Sequence of chain 1.D:
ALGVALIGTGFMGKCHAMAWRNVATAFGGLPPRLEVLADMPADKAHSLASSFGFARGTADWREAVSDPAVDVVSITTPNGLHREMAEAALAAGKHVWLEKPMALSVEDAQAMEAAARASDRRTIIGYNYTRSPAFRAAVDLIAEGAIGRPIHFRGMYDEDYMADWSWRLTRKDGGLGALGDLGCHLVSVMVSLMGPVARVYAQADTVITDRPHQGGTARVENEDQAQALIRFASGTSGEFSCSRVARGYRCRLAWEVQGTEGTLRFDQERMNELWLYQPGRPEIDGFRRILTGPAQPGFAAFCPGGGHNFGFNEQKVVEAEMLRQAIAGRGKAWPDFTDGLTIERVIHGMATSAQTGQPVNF

Sequence of chain 1.C:
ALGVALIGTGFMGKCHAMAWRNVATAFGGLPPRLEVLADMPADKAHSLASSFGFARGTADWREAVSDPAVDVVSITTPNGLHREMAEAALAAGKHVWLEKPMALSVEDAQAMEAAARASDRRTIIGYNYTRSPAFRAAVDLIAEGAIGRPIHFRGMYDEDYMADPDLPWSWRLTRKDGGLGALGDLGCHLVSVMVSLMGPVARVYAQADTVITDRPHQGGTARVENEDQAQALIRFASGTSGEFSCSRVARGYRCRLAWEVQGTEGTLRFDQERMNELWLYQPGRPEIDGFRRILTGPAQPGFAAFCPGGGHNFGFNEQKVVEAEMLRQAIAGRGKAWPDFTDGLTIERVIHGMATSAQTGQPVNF

Binding-site contacts:
Ligand atom C6 contacts residue GLU165 of chain 1.D at 3.6 Å.
Ligand atom C2 contacts residue ASP191 of chain 1.D at 4.0 Å.
Ligand atom C4 contacts residue NAD1 of chain 1.J at 3.8 Å.
Ligand atom O2 contacts residue HIS195 of chain 1.D at 2.9 Å (h-bond).
Ligand atom O1 contacts residue TYR163 of chain 1.D at 3.5 Å (h-bond).
Ligand atom C1 contacts residue NAD1 of chain 1.J at 3.7 Å.
Ligand atom O6 contacts residue TYR163 of chain 1.D at 3.0 Å (h-bond).
Ligand atom C2 contacts residue LYS106 of chain 1.D at 3.5 Å.
Ligand atom C1 contacts residue TYR135 of chain 1.D at 3.7 Å (hydrophobic).
Ligand atom C5 contacts residue GLU165 of chain 1.D at 3.3 Å.
Ligand atom C6 contacts residue HIS318 of chain 1.C at 3.4 Å.
Ligand atom C4 contacts residue ASP191 of chain 1.D at 3.6 Å.
Ligand atom O1 contacts residue HIS318 of chain 1.C at 3.9 Å.
Ligand atom O1 contacts residue TYR135 of chain 1.D at 2.7 Å (h-bond).
Ligand atom O4 contacts residue ARG178 of chain 1.D at 3.0 Å (salt-bridge).
Ligand atom O2 contacts residue LYS106 of chain 1.D at 2.8 Å.
Ligand atom O3 contacts residue ASP191 of chain 1.D at 2.6 Å (salt-bridge).
Ligand atom O4 contacts residue ASP191 of chain 1.D at 2.9 Å (salt-bridge).
Ligand atom O3 contacts residue ARG178 of chain 1.D at 2.9 Å (salt-bridge).
Ligand atom C3 contacts residue NAD1 of chain 1.J at 3.7 Å.
Ligand atom O3 contacts residue NAD1 of chain 1.J at 3.0 Å.
Ligand atom O6 contacts residue CYS261 of chain 1.D at 4.0 Å.
Ligand atom O6 contacts residue HIS318 of chain 1.C at 2.6 Å (h-bond).
Ligand atom C3 contacts residue ARG178 of chain 1.D at 3.9 Å.
Ligand atom C6 contacts residue TYR163 of chain 1.D at 3.8 Å (hydrophobic).
Ligand atom C2 contacts residue HIS195 of chain 1.D at 3.6 Å.
Ligand atom O5 contacts residue HIS318 of chain 1.C at 3.9 Å.
Ligand atom O3 contacts residue LYS106 of chain 1.D at 3.0 Å (salt-bridge).
Ligand atom O2 contacts residue NAD1 of chain 1.J at 2.4 Å.
Ligand atom C1 contacts residue TYR163 of chain 1.D at 3.5 Å (hydrophobic).
Ligand atom O1 contacts residue NAD1 of chain 1.J at 2.6 Å (h-bond).
Ligand atom C3 contacts residue ASP191 of chain 1.D at 3.0 Å.
Ligand atom O5 contacts residue GLU165 of chain 1.D at 2.8 Å (salt-bridge).
Ligand atom C2 contacts residue NAD1 of chain 1.J at 3.1 Å.
Ligand atom O1 contacts residue HIS195 of chain 1.D at 3.6 Å (h-bond).
Ligand atom C3 contacts residue LYS106 of chain 1.D at 3.4 Å.
Ligand atom O6 contacts residue GLU165 of chain 1.D at 2.5 Å (salt-bridge).
Ligand atom C4 contacts residue ARG178 of chain 1.D at 3.6 Å.
Ligand atom C1 contacts residue HIS195 of chain 1.D at 3.8 Å.
Ligand atom O6 contacts residue TYR135 of chain 1.D at 3.4 Å (h-bond).

A protein and the small-molecule ligand that binds it are described below.
Small molecule (SMILES): O=C1[C@@H](O)[C@H](O)C(O)[C@H](O)[C@H]1O